Binding-site contacts:
Ligand atom C2 contacts residue THR148 of chain 1.B at 3.9 Å.
Ligand atom O3S6 contacts residue LYS136 of chain 1.B at 3.8 Å.
Ligand atom C3 contacts residue ASN146 of chain 1.B at 3.6 Å.
Ligand atom C2 contacts residue VAL134 of chain 1.B at 3.4 Å (hydrophobic).
Ligand atom C2 contacts residue ASN146 of chain 1.B at 2.5 Å.
Ligand atom O6 contacts residue TYR137 of chain 1.B at 3.2 Å.
Ligand atom C7 contacts residue ASN146 of chain 1.B at 3.1 Å.
Ligand atom O5 contacts residue ASN146 of chain 1.B at 2.1 Å (h-bond).
Ligand atom C8 contacts residue SER147 of chain 1.B at 3.5 Å.
Ligand atom C8 contacts residue LEU154 of chain 1.B at 3.9 Å (hydrophobic).
Ligand atom C6 contacts residue TYR137 of chain 1.B at 3.8 Å (hydrophobic).
Ligand atom C8 contacts residue ASN146 of chain 1.B at 3.7 Å.
Ligand atom C8 contacts residue TYR137 of chain 1.B at 3.8 Å (hydrophobic).
Ligand atom O6 contacts residue LYS138 of chain 1.B at 3.5 Å (salt-bridge).
Ligand atom C6 contacts residue LYS136 of chain 1.B at 3.6 Å.
Ligand atom O7 contacts residue LEU154 of chain 1.B at 3.8 Å.
Ligand atom O2 contacts residue ILE133 of chain 1.B at 3.9 Å.
Ligand atom O1S6 contacts residue TYR135 of chain 1.B at 3.5 Å.
Ligand atom N2 contacts residue ASN146 of chain 1.B at 3.0 Å (h-bond).
Ligand atom O1S6 contacts residue LYS136 of chain 1.B at 3.0 Å (salt-bridge).
Ligand atom O4 contacts residue VAL134 of chain 1.B at 3.8 Å.
Ligand atom C6 contacts residue LYS138 of chain 1.B at 3.6 Å.
Ligand atom O4 contacts residue TYR135 of chain 1.B at 3.3 Å.
Ligand atom C8 contacts residue LYS136 of chain 1.B at 3.5 Å.
Ligand atom C1 contacts residue ASN146 of chain 1.B at 1.4 Å.
Ligand atom O5 contacts residue LYS138 of chain 1.B at 3.9 Å.
Ligand atom O7 contacts residue ASN146 of chain 1.B at 3.4 Å (h-bond).
Ligand atom C1 contacts residue THR148 of chain 1.B at 3.7 Å.
Ligand atom O2 contacts residue VAL134 of chain 1.B at 3.1 Å (h-bond).
Ligand atom N2 contacts residue THR148 of chain 1.B at 3.4 Å (h-bond).
Ligand atom C3 contacts residue THR148 of chain 1.B at 3.8 Å.
Ligand atom O7 contacts residue VAL141 of chain 1.B at 3.7 Å.
Ligand atom O2 contacts residue LEU154 of chain 1.B at 3.8 Å.
Ligand atom N2 contacts residue LYS136 of chain 1.B at 3.9 Å.
Ligand atom C5 contacts residue ASN146 of chain 1.B at 3.4 Å.
Ligand atom C3 contacts residue LEU154 of chain 1.B at 3.7 Å (hydrophobic).
Ligand atom O3 contacts residue LEU154 of chain 1.B at 3.8 Å.
Ligand atom O6 contacts residue LEU105 of chain 1.B at 3.7 Å.
Ligand atom C7 contacts residue LEU154 of chain 1.B at 3.9 Å (hydrophobic).
Ligand atom S6 contacts residue LYS136 of chain 1.B at 3.9 Å.

Sequence of chain 1.B:
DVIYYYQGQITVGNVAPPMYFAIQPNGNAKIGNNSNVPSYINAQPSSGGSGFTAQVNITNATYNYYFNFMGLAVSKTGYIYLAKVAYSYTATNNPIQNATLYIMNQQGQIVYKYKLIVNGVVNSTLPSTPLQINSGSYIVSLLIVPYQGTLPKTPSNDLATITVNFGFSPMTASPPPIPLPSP

This protein binds this small molecule.
Small molecule (SMILES): CC(=O)N[C@H]1[C@H](O[C@H]2[C@H](O)[C@@H](NC(C)=O)CO[C@@H]2CO)O[C@H](CO[C@H]2O[C@H](CO)[C@@H](O)[C@H](O)[C@@H]2O)[C@@H](O[C@H]2O[C@H](CO)[C@@H](O)[C@H](O)[C@@H]2O)[C@@H]1O[C@@H]1O[C@H](CS(=O)(=O)O)[C@@H](O[C@@H]2O[C@H](CO)[C@@H](O)[C@H](O)[C@H]2O)[C@H](O)[C@H]1O